Binding-site contacts:
Ligand atom C8 contacts residue GLY100 of chain 1.F at 3.7 Å.
Ligand atom C4 contacts residue ASN102 of chain 1.F at 4.2 Å.
Ligand atom C5 contacts residue THR104 of chain 1.F at 3.9 Å.
Ligand atom C7 contacts residue GLY100 of chain 1.F at 4.5 Å.
Ligand atom C8 contacts residue ASN102 of chain 1.F at 4.5 Å.
Ligand atom O7 contacts residue ASN102 of chain 1.F at 3.3 Å (h-bond).
Ligand atom C7 contacts residue ASN102 of chain 1.F at 3.3 Å.
Ligand atom C2 contacts residue ASN102 of chain 1.F at 2.5 Å.
Ligand atom O5 contacts residue ASN102 of chain 1.F at 2.4 Å (h-bond).
Ligand atom O5 contacts residue THR104 of chain 1.F at 3.0 Å (h-bond).
Ligand atom O6 contacts residue THR104 of chain 1.F at 3.0 Å (h-bond).
Ligand atom C6 contacts residue THR104 of chain 1.F at 3.5 Å.
Ligand atom C8 contacts residue VAL99 of chain 1.F at 4.2 Å (hydrophobic).
Ligand atom C1 contacts residue ASN102 of chain 1.F at 1.4 Å.
Ligand atom C1 contacts residue THR104 of chain 1.F at 4.0 Å.
Ligand atom C3 contacts residue ASN102 of chain 1.F at 3.8 Å.
Ligand atom C5 contacts residue ASN102 of chain 1.F at 3.7 Å.
Ligand atom N2 contacts residue ASN102 of chain 1.F at 2.9 Å (h-bond).

A small-molecule ligand and the protein it binds are described below.
Small molecule (SMILES): CC(=O)N[C@@H]1[C@@H](O)[C@H](O)[C@@H](CO)O[C@H]1O

Sequence of chain 1.F:
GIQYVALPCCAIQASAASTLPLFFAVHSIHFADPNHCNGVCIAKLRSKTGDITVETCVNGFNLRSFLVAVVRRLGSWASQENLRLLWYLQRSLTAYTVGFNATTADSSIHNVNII